Binding-site contacts:
Ligand atom C13 contacts residue TYR128 of chain 17.A at 3.0 Å (hydrophobic).
Ligand atom C8 contacts residue PHE124 of chain 17.A at 3.6 Å (hydrophobic).
Ligand atom C1 contacts residue DMS1 of chain 17.F at 4.1 Å.
Ligand atom C8 contacts residue TYR197 of chain 17.A at 3.4 Å (hydrophobic).
Ligand atom C20 contacts residue VAL191 of chain 17.A at 3.5 Å (hydrophobic).
Ligand atom C1 contacts residue ASN198 of chain 17.A at 4.0 Å.
Ligand atom C7 contacts residue LEU106 of chain 17.A at 4.1 Å (hydrophobic).
Ligand atom C15 contacts residue TYR128 of chain 17.A at 3.0 Å (hydrophobic).
Ligand atom N12 contacts residue TYR128 of chain 17.A at 2.5 Å (h-bond).
Ligand atom C17 contacts residue TYR128 of chain 17.A at 3.8 Å (hydrophobic).
Ligand atom C18 contacts residue TYR152 of chain 17.A at 3.8 Å (hydrophobic).
Ligand atom N9 contacts residue TYR128 of chain 17.A at 4.1 Å.
Ligand atom C10 contacts residue MET221 of chain 17.A at 4.0 Å (hydrophobic).
Ligand atom C10 contacts residue TYR128 of chain 17.A at 3.6 Å (hydrophobic).
Ligand atom C19 contacts residue VAL191 of chain 17.A at 4.0 Å (hydrophobic).
Ligand atom C17 contacts residue ILE104 of chain 17.A at 3.8 Å (hydrophobic).
Ligand atom C18 contacts residue VAL188 of chain 17.A at 3.9 Å (hydrophobic).
Ligand atom C16 contacts residue ILE104 of chain 17.A at 3.7 Å (hydrophobic).
Ligand atom C19 contacts residue TYR152 of chain 17.A at 3.9 Å (hydrophobic).
Ligand atom C21 contacts residue ILE104 of chain 17.A at 3.5 Å (hydrophobic).
Ligand atom C14 contacts residue TYR197 of chain 17.A at 4.1 Å (hydrophobic).
Ligand atom C14 contacts residue SER126 of chain 17.A at 3.6 Å.
Ligand atom C20 contacts residue VAL188 of chain 17.A at 3.7 Å (hydrophobic).
Ligand atom C19 contacts residue VAL188 of chain 17.A at 3.5 Å (hydrophobic).
Ligand atom C10 contacts residue LEU106 of chain 17.A at 4.0 Å (hydrophobic).
Ligand atom C13 contacts residue TYR197 of chain 17.A at 4.0 Å (hydrophobic).
Ligand atom C16 contacts residue TYR128 of chain 17.A at 2.9 Å (hydrophobic).
Ligand atom C10 contacts residue ILE104 of chain 17.A at 3.9 Å (hydrophobic).
Ligand atom C14 contacts residue TYR128 of chain 17.A at 3.3 Å (hydrophobic).
Ligand atom C11 contacts residue ILE104 of chain 17.A at 3.5 Å (hydrophobic).
Ligand atom C11 contacts residue TYR128 of chain 17.A at 3.4 Å (hydrophobic).
Ligand atom C21 contacts residue MET224 of chain 17.A at 4.0 Å (hydrophobic).
Ligand atom N4 contacts residue ASN219 of chain 17.A at 4.0 Å.
Ligand atom N5 contacts residue DMS1 of chain 17.F at 3.9 Å.
Ligand atom C7 contacts residue PHE124 of chain 17.A at 3.8 Å (hydrophobic).
Ligand atom C13 contacts residue SER126 of chain 17.A at 3.7 Å.
Ligand atom C11 contacts residue MET221 of chain 17.A at 4.0 Å (hydrophobic).
Ligand atom C7 contacts residue TYR197 of chain 17.A at 3.5 Å (hydrophobic).
Ligand atom N5 contacts residue ASN219 of chain 17.A at 4.1 Å.
Ligand atom N4 contacts residue DMS1 of chain 17.F at 3.6 Å (h-bond).

Sequence of chain 17.A:
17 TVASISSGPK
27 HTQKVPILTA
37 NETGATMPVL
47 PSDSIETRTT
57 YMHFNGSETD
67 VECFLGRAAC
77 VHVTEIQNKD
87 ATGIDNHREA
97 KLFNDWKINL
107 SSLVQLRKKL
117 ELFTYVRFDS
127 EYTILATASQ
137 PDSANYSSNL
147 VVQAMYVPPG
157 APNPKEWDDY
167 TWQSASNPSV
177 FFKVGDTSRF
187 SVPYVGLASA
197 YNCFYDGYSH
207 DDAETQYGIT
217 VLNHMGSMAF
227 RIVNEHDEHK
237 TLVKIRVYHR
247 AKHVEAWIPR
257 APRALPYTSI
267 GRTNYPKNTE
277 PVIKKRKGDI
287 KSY

A protein and the small-molecule ligand that binds it are described below.
Small molecule (SMILES): COc1ccc(N2CCN(c3cccc(C)c3)CC2)nn1